Sequence of chain 1.B:
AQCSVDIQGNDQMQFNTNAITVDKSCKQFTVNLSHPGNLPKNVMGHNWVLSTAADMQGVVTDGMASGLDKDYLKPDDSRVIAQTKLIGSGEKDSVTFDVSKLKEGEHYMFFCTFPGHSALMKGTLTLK

Binding-site contacts:
Ligand atom C6A contacts residue RTC1 of chain 1.G at 4.4 Å.
Ligand atom C4A contacts residue RTC1 of chain 1.G at 4.4 Å.
Ligand atom C9 contacts residue HIS107 of chain 1.B at 3.5 Å.
Ligand atom N10 contacts residue RTC1 of chain 1.G at 2.2 Å.
Ligand atom C10 contacts residue RTC1 of chain 1.G at 3.0 Å.
Ligand atom C2 contacts residue RTC1 of chain 1.G at 3.2 Å.
Ligand atom C8 contacts residue RTC1 of chain 1.G at 4.5 Å.
Ligand atom C3 contacts residue RTC1 of chain 1.G at 4.5 Å.
Ligand atom N1 contacts residue HIS107 of chain 1.B at 2.9 Å (h-bond).
Ligand atom C6A contacts residue HIS107 of chain 1.B at 4.5 Å.
Ligand atom C1A contacts residue HIS107 of chain 1.B at 3.5 Å.
Ligand atom C9 contacts residue RTC1 of chain 1.G at 3.2 Å.
Ligand atom C8 contacts residue HIS107 of chain 1.B at 4.4 Å.
Ligand atom N10 contacts residue HIS107 of chain 1.B at 3.0 Å (h-bond).
Ligand atom C10 contacts residue HIS107 of chain 1.B at 3.5 Å.
Ligand atom C1A contacts residue RTC1 of chain 1.G at 3.0 Å.
Ligand atom C3 contacts residue HIS107 of chain 1.B at 4.5 Å.
Ligand atom N1 contacts residue RTC1 of chain 1.G at 2.2 Å.
Ligand atom C2 contacts residue HIS107 of chain 1.B at 3.6 Å.

The protein below binds the small molecule below.
Small molecule (SMILES): Cc1ccnc2c1ccc1c(C)ccnc12